Binding-site contacts:
Ligand atom NE2 contacts residue LEU295 of chain 1.A at 3.4 Å.
Ligand atom NE2 contacts residue ALA293 of chain 1.A at 2.9 Å (h-bond).
Ligand atom NE2 contacts residue TYR237 of chain 1.A at 3.9 Å.
Ligand atom CE1 contacts residue ASP238 of chain 1.A at 3.3 Å.
Ligand atom N contacts residue ASP238 of chain 1.A at 3.0 Å (salt-bridge).
Ligand atom CD2 contacts residue ASP238 of chain 1.A at 3.8 Å.
Ligand atom CD2 contacts residue ALA293 of chain 1.A at 3.8 Å (hydrophobic).
Ligand atom NE2 contacts residue ASP238 of chain 1.A at 3.6 Å (salt-bridge).
Ligand atom CE1 contacts residue ASP236 of chain 1.A at 3.8 Å.
Ligand atom CA contacts residue ASP238 of chain 1.A at 4.0 Å.
Ligand atom CE1 contacts residue ALA293 of chain 1.A at 3.8 Å (hydrophobic).
Ligand atom CE1 contacts residue TYR237 of chain 1.A at 3.6 Å (hydrophobic).
Ligand atom N contacts residue LEU262 of chain 1.A at 3.6 Å.
Ligand atom C contacts residue ASP238 of chain 1.A at 3.6 Å.
Ligand atom ND1 contacts residue ALA269 of chain 1.A at 4.2 Å.
Ligand atom NE2 contacts residue ASP236 of chain 1.A at 4.1 Å.
Ligand atom ND1 contacts residue ASP238 of chain 1.A at 3.3 Å (salt-bridge).
Ligand atom CE1 contacts residue LEU295 of chain 1.A at 4.2 Å (hydrophobic).
Ligand atom ND1 contacts residue ASP236 of chain 1.A at 4.4 Å.
Ligand atom CD2 contacts residue LEU295 of chain 1.A at 3.7 Å (hydrophobic).
Ligand atom CG contacts residue ASP238 of chain 1.A at 3.6 Å.
Ligand atom CB contacts residue ASP238 of chain 1.A at 4.4 Å.

The small molecule below binds the protein below.
Small molecule (SMILES): N[C@@H](Cc1c[nH]c[nH+]1)C(=O)O

Sequence of chain 1.A:
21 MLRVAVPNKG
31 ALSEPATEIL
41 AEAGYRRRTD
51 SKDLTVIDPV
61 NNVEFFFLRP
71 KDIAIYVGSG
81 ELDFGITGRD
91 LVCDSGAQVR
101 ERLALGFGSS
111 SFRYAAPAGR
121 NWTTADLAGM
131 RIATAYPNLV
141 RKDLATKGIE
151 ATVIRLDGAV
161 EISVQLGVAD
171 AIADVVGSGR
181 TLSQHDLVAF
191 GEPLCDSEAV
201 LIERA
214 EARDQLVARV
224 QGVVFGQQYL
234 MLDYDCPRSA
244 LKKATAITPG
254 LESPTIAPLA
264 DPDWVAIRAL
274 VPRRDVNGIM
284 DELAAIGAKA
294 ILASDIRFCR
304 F